Sequence of chain 15.A:
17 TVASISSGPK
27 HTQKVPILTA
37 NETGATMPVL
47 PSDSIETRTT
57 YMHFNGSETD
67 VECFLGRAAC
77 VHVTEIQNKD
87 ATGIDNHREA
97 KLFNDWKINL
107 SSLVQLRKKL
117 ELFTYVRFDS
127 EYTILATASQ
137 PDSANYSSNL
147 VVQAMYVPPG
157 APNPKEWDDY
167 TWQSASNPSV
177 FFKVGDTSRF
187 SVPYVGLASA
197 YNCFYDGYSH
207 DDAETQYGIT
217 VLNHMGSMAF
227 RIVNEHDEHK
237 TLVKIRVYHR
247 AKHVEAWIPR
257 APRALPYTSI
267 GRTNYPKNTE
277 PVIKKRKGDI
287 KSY

This protein binds this small molecule.
Small molecule (SMILES): Cc1cc(CCCOc2c(Cl)cc(C3=NCCO3)cc2Cl)on1

Sequence of chain 15.C:
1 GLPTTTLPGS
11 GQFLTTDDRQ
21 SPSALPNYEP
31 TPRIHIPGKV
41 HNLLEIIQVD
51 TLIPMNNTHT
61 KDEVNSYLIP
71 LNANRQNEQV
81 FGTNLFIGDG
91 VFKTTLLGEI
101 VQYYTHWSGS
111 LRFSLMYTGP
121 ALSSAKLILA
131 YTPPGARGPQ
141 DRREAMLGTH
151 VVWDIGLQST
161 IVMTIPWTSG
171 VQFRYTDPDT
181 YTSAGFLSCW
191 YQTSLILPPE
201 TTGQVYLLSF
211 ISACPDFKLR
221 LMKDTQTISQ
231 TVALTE

Binding-site contacts:
Ligand atom N2 contacts residue MET221 of chain 15.A at 3.5 Å (h-bond).
Ligand atom C5A contacts residue VAL176 of chain 15.A at 3.5 Å (hydrophobic).
Ligand atom C1B contacts residue VAL188 of chain 15.A at 4.0 Å (hydrophobic).
Ligand atom C3 contacts residue LEU106 of chain 15.A at 3.8 Å (hydrophobic).
Ligand atom C5 contacts residue TYR128 of chain 15.A at 3.8 Å (hydrophobic).
Ligand atom CL2 contacts residue MET224 of chain 15.A at 3.4 Å.
Ligand atom O1 contacts residue ILE104 of chain 15.A at 3.4 Å.
Ligand atom CL1 contacts residue LEU25 of chain 15.C at 3.7 Å.
Ligand atom CL1 contacts residue VAL188 of chain 15.A at 3.7 Å.
Ligand atom C2B contacts residue TYR128 of chain 15.A at 3.9 Å (hydrophobic).
Ligand atom C3C contacts residue TYR152 of chain 15.A at 3.8 Å (hydrophobic).
Ligand atom C3B contacts residue PHE186 of chain 15.A at 3.9 Å (hydrophobic).
Ligand atom C2A contacts residue TYR152 of chain 15.A at 3.8 Å (hydrophobic).
Ligand atom C5A contacts residue PHE186 of chain 15.A at 4.0 Å (hydrophobic).
Ligand atom N3A contacts residue ALA24 of chain 15.C at 3.8 Å.
Ligand atom C3C contacts residue ILE104 of chain 15.A at 3.7 Å (hydrophobic).
Ligand atom N3A contacts residue TYR152 of chain 15.A at 4.0 Å.
Ligand atom C4B contacts residue TYR152 of chain 15.A at 3.6 Å (hydrophobic).
Ligand atom C31 contacts residue LEU106 of chain 15.A at 4.0 Å (hydrophobic).
Ligand atom C2A contacts residue PHE186 of chain 15.A at 3.8 Å (hydrophobic).
Ligand atom C4B contacts residue PHE186 of chain 15.A at 3.9 Å (hydrophobic).
Ligand atom C4A contacts residue PRO174 of chain 15.A at 3.0 Å (hydrophobic).
Ligand atom O1B contacts residue VAL188 of chain 15.A at 3.7 Å.
Ligand atom C4A contacts residue SER175 of chain 15.A at 3.8 Å.
Ligand atom O1 contacts residue MET221 of chain 15.A at 3.5 Å (h-bond).
Ligand atom C5A contacts residue ALA150 of chain 15.A at 3.5 Å (hydrophobic).
Ligand atom C4 contacts residue LEU106 of chain 15.A at 3.9 Å (hydrophobic).
Ligand atom C6B contacts residue TYR152 of chain 15.A at 3.9 Å (hydrophobic).
Ligand atom C3B contacts residue MET224 of chain 15.A at 3.6 Å (hydrophobic).
Ligand atom O1A contacts residue MET224 of chain 15.A at 3.5 Å (h-bond).
Ligand atom C2C contacts residue VAL191 of chain 15.A at 4.0 Å (hydrophobic).
Ligand atom C1C contacts residue TYR128 of chain 15.A at 3.3 Å (hydrophobic).
Ligand atom N3A contacts residue PRO174 of chain 15.A at 3.3 Å (h-bond).
Ligand atom CL2 contacts residue TYR128 of chain 15.A at 3.2 Å.
Ligand atom CL1 contacts residue TYR152 of chain 15.A at 3.9 Å.
Ligand atom CL2 contacts residue ILE104 of chain 15.A at 3.5 Å.
Ligand atom C5B contacts residue TYR152 of chain 15.A at 3.7 Å (hydrophobic).
Ligand atom C2B contacts residue MET224 of chain 15.A at 4.0 Å (hydrophobic).
Ligand atom O1A contacts residue PHE186 of chain 15.A at 3.4 Å.
Ligand atom C4A contacts residue ALA150 of chain 15.A at 4.0 Å (hydrophobic).

Sequence of chain 11.C:
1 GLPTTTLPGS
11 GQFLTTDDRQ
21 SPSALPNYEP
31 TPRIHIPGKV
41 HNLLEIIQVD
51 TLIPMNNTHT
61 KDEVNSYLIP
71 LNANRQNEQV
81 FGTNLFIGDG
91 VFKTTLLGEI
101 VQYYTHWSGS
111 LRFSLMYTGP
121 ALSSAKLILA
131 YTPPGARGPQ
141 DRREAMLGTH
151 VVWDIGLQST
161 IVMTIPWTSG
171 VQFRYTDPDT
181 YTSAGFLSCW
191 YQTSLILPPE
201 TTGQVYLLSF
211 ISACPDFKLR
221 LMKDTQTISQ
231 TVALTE